Binding-site contacts:
Ligand atom C04 contacts residue LEU147 of chain 1.C at 3.7 Å (hydrophobic).
Ligand atom N25 contacts residue LEU147 of chain 1.C at 4.0 Å.
Ligand atom C15 contacts residue LEU21 of chain 1.C at 4.0 Å (hydrophobic).
Ligand atom N08 contacts residue VAL29 of chain 1.C at 4.0 Å.
Ligand atom C17 contacts residue GLU98 of chain 1.C at 3.8 Å.
Ligand atom N06 contacts residue VAL29 of chain 1.C at 3.5 Å.
Ligand atom N25 contacts residue MET97 of chain 1.C at 3.1 Å (h-bond).
Ligand atom C23 contacts residue GLU98 of chain 1.C at 3.5 Å.
Ligand atom C26 contacts residue MET97 of chain 1.C at 3.8 Å (hydrophobic).
Ligand atom C26 contacts residue ASP95 of chain 1.C at 3.6 Å.
Ligand atom C18 contacts residue GLU98 of chain 1.C at 3.3 Å.
Ligand atom C17 contacts residue MET97 of chain 1.C at 3.4 Å (hydrophobic).
Ligand atom N16 contacts residue MET97 of chain 1.C at 2.8 Å (h-bond).
Ligand atom C21 contacts residue ASP100 of chain 1.C at 3.3 Å.
Ligand atom C07 contacts residue VAL29 of chain 1.C at 3.7 Å (hydrophobic).
Ligand atom C22 contacts residue GLU98 of chain 1.C at 3.9 Å.
Ligand atom C05 contacts residue VAL29 of chain 1.C at 3.9 Å (hydrophobic).
Ligand atom C19 contacts residue GLU98 of chain 1.C at 3.6 Å.
Ligand atom C11 contacts residue GLU23 of chain 1.C at 3.9 Å.
Ligand atom C19 contacts residue MET97 of chain 1.C at 3.9 Å (hydrophobic).
Ligand atom N25 contacts residue ALA42 of chain 1.C at 4.0 Å.
Ligand atom C26 contacts residue ALA42 of chain 1.C at 3.9 Å (hydrophobic).
Ligand atom C18 contacts residue MET97 of chain 1.C at 3.9 Å (hydrophobic).
Ligand atom C10 contacts residue LEU21 of chain 1.C at 4.0 Å (hydrophobic).
Ligand atom C20 contacts residue GLU98 of chain 1.C at 4.0 Å.
Ligand atom C01 contacts residue LEU147 of chain 1.C at 3.9 Å (hydrophobic).
Ligand atom C15 contacts residue MET97 of chain 1.C at 4.0 Å (hydrophobic).
Ligand atom C20 contacts residue THR99 of chain 1.C at 3.3 Å.
Ligand atom N16 contacts residue LEU21 of chain 1.C at 3.9 Å.
Ligand atom C26 contacts residue LEU147 of chain 1.C at 3.6 Å (hydrophobic).
Ligand atom C03 contacts residue PHE94 of chain 1.C at 3.5 Å (hydrophobic).
Ligand atom C10 contacts residue GLY22 of chain 1.C at 3.8 Å.
Ligand atom N08 contacts residue LEU21 of chain 1.C at 3.8 Å.
Ligand atom C21 contacts residue THR99 of chain 1.C at 3.7 Å.
Ligand atom C03 contacts residue LYS44 of chain 1.C at 3.9 Å.
Ligand atom C20 contacts residue ASP100 of chain 1.C at 3.6 Å.
Ligand atom N16 contacts residue PHE96 of chain 1.C at 3.4 Å.
Ligand atom C01 contacts residue ILE78 of chain 1.C at 3.8 Å (hydrophobic).
Ligand atom C17 contacts residue PHE96 of chain 1.C at 3.9 Å (hydrophobic).
Ligand atom C01 contacts residue PHE94 of chain 1.C at 3.7 Å (hydrophobic).

Sequence of chain 1.C:
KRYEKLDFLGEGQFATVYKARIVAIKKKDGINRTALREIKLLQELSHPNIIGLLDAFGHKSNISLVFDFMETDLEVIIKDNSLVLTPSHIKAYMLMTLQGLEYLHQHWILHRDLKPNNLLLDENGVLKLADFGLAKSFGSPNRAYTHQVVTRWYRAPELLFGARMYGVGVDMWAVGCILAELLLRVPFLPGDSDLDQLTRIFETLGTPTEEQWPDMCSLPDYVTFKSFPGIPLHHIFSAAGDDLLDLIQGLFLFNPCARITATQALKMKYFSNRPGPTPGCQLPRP

The protein below binds the small molecule below.
Small molecule (SMILES): CC(C)c1cnn2c(NCc3ccccc3)cc(N[C@@H]3CCNC3)nc12